The protein below binds the small molecule below.
Small molecule (SMILES): NCC1=CC([N+](=O)[O-])C=CC1=O

Binding-site contacts:
Ligand atom C4 contacts residue THR11 of chain 1.B at 3.2 Å.
Ligand atom C1 contacts residue TYR72 of chain 1.B at 3.4 Å (hydrophobic).
Ligand atom C6 contacts residue LYS92 of chain 1.B at 4.1 Å.
Ligand atom C1 contacts residue GLU87 of chain 1.B at 3.8 Å.
Ligand atom C4 contacts residue ILE96 of chain 1.B at 4.0 Å (hydrophobic).
Ligand atom O contacts residue PHE10 of chain 1.B at 3.6 Å.
Ligand atom N contacts residue ILE96 of chain 1.B at 3.8 Å.
Ligand atom C3 contacts residue TYR72 of chain 1.B at 3.8 Å (hydrophobic).
Ligand atom O2 contacts residue TYR72 of chain 1.B at 3.7 Å.
Ligand atom C2 contacts residue LYS92 of chain 1.B at 3.8 Å.
Ligand atom N1 contacts residue GLN74 of chain 1.B at 3.6 Å.
Ligand atom O2 contacts residue LYS92 of chain 1.B at 3.2 Å.
Ligand atom C4 contacts residue TYR72 of chain 1.B at 3.8 Å (hydrophobic).
Ligand atom C5 contacts residue THR11 of chain 1.B at 3.6 Å.
Ligand atom N contacts residue PHE10 of chain 1.B at 4.1 Å.
Ligand atom N contacts residue TYR72 of chain 1.B at 3.7 Å.
Ligand atom O1 contacts residue PHE100 of chain 1.B at 3.9 Å.
Ligand atom C2 contacts residue ILE96 of chain 1.B at 4.0 Å (hydrophobic).
Ligand atom C2 contacts residue TYR72 of chain 1.B at 3.5 Å (hydrophobic).
Ligand atom O1 contacts residue TYR72 of chain 1.B at 3.7 Å.
Ligand atom N1 contacts residue TYR72 of chain 1.B at 3.6 Å (h-bond).
Ligand atom N contacts residue THR11 of chain 1.B at 3.3 Å (h-bond).
Ligand atom C contacts residue ILE96 of chain 1.B at 4.1 Å (hydrophobic).
Ligand atom O contacts residue PHE100 of chain 1.B at 3.8 Å.
Ligand atom C2 contacts residue GLU87 of chain 1.B at 3.5 Å.
Ligand atom O1 contacts residue THR11 of chain 1.B at 4.0 Å.
Ligand atom C5 contacts residue ILE96 of chain 1.B at 4.0 Å (hydrophobic).
Ligand atom O1 contacts residue PRO9 of chain 1.B at 3.3 Å.
Ligand atom C5 contacts residue TYR72 of chain 1.B at 3.4 Å (hydrophobic).
Ligand atom O1 contacts residue PHE10 of chain 1.B at 3.9 Å.
Ligand atom C3 contacts residue THR11 of chain 1.B at 4.2 Å.
Ligand atom O contacts residue ILE96 of chain 1.B at 4.1 Å.
Ligand atom O contacts residue THR11 of chain 1.B at 2.7 Å (h-bond).
Ligand atom C4 contacts residue GLN74 of chain 1.B at 4.2 Å.
Ligand atom C3 contacts residue ILE96 of chain 1.B at 4.0 Å (hydrophobic).
Ligand atom O1 contacts residue ILE96 of chain 1.B at 3.9 Å.
Ligand atom C1 contacts residue ILE96 of chain 1.B at 4.1 Å (hydrophobic).
Ligand atom N contacts residue PHE100 of chain 1.B at 4.1 Å.
Ligand atom O2 contacts residue GLU87 of chain 1.B at 2.5 Å (salt-bridge).
Ligand atom C contacts residue TYR72 of chain 1.B at 3.2 Å (hydrophobic).

Sequence of chain 1.B:
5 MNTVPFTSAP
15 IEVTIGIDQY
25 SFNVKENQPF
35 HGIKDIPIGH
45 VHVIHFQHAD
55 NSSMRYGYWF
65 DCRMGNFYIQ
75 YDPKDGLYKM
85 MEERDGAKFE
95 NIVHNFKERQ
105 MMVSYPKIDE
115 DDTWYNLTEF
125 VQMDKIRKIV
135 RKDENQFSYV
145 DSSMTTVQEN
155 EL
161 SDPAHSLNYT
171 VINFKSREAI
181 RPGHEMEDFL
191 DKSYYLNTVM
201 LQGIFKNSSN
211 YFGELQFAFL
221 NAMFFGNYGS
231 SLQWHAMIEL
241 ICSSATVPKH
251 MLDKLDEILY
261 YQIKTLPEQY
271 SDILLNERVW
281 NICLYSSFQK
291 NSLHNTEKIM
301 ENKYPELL